The small molecule below binds the protein below.
Small molecule (SMILES): N[C@@H](Cc1ccc(O)cc1)C(=O)O

Sequence of chain 1.C:
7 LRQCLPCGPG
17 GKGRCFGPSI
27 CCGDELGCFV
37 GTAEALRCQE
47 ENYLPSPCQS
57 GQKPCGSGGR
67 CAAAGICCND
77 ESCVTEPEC

Binding-site contacts:
Ligand atom CD2 contacts residue PHE1 of chain 1.I at 4.2 Å (hydrophobic).
Ligand atom OH contacts residue CYS44 of chain 1.C at 2.5 Å (h-bond).
Ligand atom OH contacts residue GLY23 of chain 1.C at 3.4 Å (h-bond).
Ligand atom CE1 contacts residue PRO24 of chain 1.C at 4.3 Å (hydrophobic).
Ligand atom CE1 contacts residue GLU47 of chain 1.C at 4.0 Å.
Ligand atom CZ contacts residue PRO24 of chain 1.C at 3.7 Å (hydrophobic).
Ligand atom CA contacts residue PHE1 of chain 1.I at 2.4 Å (hydrophobic).
Ligand atom CE1 contacts residue CYS54 of chain 1.C at 4.2 Å (hydrophobic).
Ligand atom CE2 contacts residue GLU47 of chain 1.C at 3.8 Å.
Ligand atom CZ contacts residue CYS21 of chain 1.C at 4.3 Å (hydrophobic).
Ligand atom OH contacts residue CYS21 of chain 1.C at 3.5 Å.
Ligand atom CE2 contacts residue GLY23 of chain 1.C at 3.8 Å.
Ligand atom CE1 contacts residue CYS21 of chain 1.C at 4.1 Å (hydrophobic).
Ligand atom CZ contacts residue GLY23 of chain 1.C at 3.4 Å.
Ligand atom CG contacts residue GLY23 of chain 1.C at 4.2 Å.
Ligand atom CZ contacts residue GLU47 of chain 1.C at 3.6 Å.
Ligand atom CD2 contacts residue GLU47 of chain 1.C at 4.3 Å.
Ligand atom C contacts residue PHE1 of chain 1.I at 3.2 Å (hydrophobic).
Ligand atom CG contacts residue PHE1 of chain 1.I at 4.0 Å (hydrophobic).
Ligand atom CA contacts residue CYS54 of chain 1.C at 4.2 Å (hydrophobic).
Ligand atom OH contacts residue PRO24 of chain 1.C at 3.9 Å.
Ligand atom CD2 contacts residue PRO24 of chain 1.C at 4.0 Å (hydrophobic).
Ligand atom CD1 contacts residue GLU47 of chain 1.C at 4.4 Å.
Ligand atom CE2 contacts residue ASN48 of chain 1.C at 3.5 Å.
Ligand atom CE1 contacts residue PHE22 of chain 1.C at 3.8 Å (hydrophobic).
Ligand atom CE1 contacts residue CYS10 of chain 1.C at 3.9 Å (hydrophobic).
Ligand atom CD2 contacts residue ASN48 of chain 1.C at 3.4 Å.
Ligand atom CD1 contacts residue CYS54 of chain 1.C at 3.9 Å (hydrophobic).
Ligand atom OH contacts residue GLU47 of chain 1.C at 3.4 Å.
Ligand atom CE2 contacts residue PRO24 of chain 1.C at 3.6 Å (hydrophobic).
Ligand atom CB contacts residue PHE1 of chain 1.I at 3.7 Å (hydrophobic).
Ligand atom O contacts residue PHE1 of chain 1.I at 3.9 Å.
Ligand atom CD1 contacts residue PHE22 of chain 1.C at 3.8 Å (hydrophobic).
Ligand atom CD1 contacts residue GLY23 of chain 1.C at 3.8 Å.
Ligand atom N contacts residue PHE1 of chain 1.I at 1.3 Å.
Ligand atom N contacts residue GLU47 of chain 1.C at 4.2 Å.
Ligand atom CZ contacts residue CYS44 of chain 1.C at 3.5 Å (hydrophobic).
Ligand atom CE2 contacts residue CYS44 of chain 1.C at 3.6 Å (hydrophobic).
Ligand atom CD1 contacts residue CYS10 of chain 1.C at 3.9 Å (hydrophobic).
Ligand atom CE1 contacts residue GLY23 of chain 1.C at 3.5 Å.